Binding-site contacts:
Ligand atom O7 contacts residue ASN54 of chain 1.I at 2.9 Å (h-bond).
Ligand atom C7 contacts residue LEU215 of chain 1.I at 4.2 Å (hydrophobic).
Ligand atom C4 contacts residue ASN54 of chain 1.I at 4.3 Å.
Ligand atom O7 contacts residue HIS52 of chain 1.I at 2.4 Å (h-bond).
Ligand atom C5 contacts residue THR56 of chain 1.I at 4.1 Å.
Ligand atom C2 contacts residue ASN54 of chain 1.I at 2.5 Å.
Ligand atom C7 contacts residue HIS52 of chain 1.I at 3.4 Å.
Ligand atom C6 contacts residue THR57 of chain 1.I at 4.4 Å.
Ligand atom C5 contacts residue ASN54 of chain 1.I at 3.7 Å.
Ligand atom O5 contacts residue THR57 of chain 1.I at 4.1 Å.
Ligand atom C8 contacts residue GLU194 of chain 1.I at 3.6 Å.
Ligand atom C7 contacts residue ASN54 of chain 1.I at 3.2 Å.
Ligand atom C1 contacts residue GLU194 of chain 1.I at 4.2 Å.
Ligand atom O6 contacts residue GLY214 of chain 1.I at 4.3 Å.
Ligand atom C3 contacts residue GLU194 of chain 1.I at 3.3 Å.
Ligand atom C2 contacts residue GLU194 of chain 1.I at 3.7 Å.
Ligand atom C1 contacts residue ASN54 of chain 1.I at 1.4 Å.
Ligand atom O3 contacts residue GLU194 of chain 1.I at 3.6 Å.
Ligand atom C8 contacts residue LEU215 of chain 1.I at 3.2 Å (hydrophobic).
Ligand atom C1 contacts residue THR56 of chain 1.I at 4.3 Å.
Ligand atom C8 contacts residue ARG193 of chain 1.I at 4.2 Å.
Ligand atom O5 contacts residue THR56 of chain 1.I at 4.2 Å.
Ligand atom O6 contacts residue THR57 of chain 1.I at 4.4 Å.
Ligand atom N2 contacts residue ASN54 of chain 1.I at 2.8 Å (h-bond).
Ligand atom O7 contacts residue ALA53 of chain 1.I at 3.8 Å.
Ligand atom O7 contacts residue LEU215 of chain 1.I at 4.5 Å.
Ligand atom C8 contacts residue HIS52 of chain 1.I at 3.8 Å.
Ligand atom N2 contacts residue GLU194 of chain 1.I at 3.1 Å (salt-bridge).
Ligand atom O5 contacts residue ASN54 of chain 1.I at 2.5 Å (h-bond).
Ligand atom C7 contacts residue GLU194 of chain 1.I at 3.9 Å.
Ligand atom C3 contacts residue ASN54 of chain 1.I at 3.8 Å.

Sequence of chain 1.I:
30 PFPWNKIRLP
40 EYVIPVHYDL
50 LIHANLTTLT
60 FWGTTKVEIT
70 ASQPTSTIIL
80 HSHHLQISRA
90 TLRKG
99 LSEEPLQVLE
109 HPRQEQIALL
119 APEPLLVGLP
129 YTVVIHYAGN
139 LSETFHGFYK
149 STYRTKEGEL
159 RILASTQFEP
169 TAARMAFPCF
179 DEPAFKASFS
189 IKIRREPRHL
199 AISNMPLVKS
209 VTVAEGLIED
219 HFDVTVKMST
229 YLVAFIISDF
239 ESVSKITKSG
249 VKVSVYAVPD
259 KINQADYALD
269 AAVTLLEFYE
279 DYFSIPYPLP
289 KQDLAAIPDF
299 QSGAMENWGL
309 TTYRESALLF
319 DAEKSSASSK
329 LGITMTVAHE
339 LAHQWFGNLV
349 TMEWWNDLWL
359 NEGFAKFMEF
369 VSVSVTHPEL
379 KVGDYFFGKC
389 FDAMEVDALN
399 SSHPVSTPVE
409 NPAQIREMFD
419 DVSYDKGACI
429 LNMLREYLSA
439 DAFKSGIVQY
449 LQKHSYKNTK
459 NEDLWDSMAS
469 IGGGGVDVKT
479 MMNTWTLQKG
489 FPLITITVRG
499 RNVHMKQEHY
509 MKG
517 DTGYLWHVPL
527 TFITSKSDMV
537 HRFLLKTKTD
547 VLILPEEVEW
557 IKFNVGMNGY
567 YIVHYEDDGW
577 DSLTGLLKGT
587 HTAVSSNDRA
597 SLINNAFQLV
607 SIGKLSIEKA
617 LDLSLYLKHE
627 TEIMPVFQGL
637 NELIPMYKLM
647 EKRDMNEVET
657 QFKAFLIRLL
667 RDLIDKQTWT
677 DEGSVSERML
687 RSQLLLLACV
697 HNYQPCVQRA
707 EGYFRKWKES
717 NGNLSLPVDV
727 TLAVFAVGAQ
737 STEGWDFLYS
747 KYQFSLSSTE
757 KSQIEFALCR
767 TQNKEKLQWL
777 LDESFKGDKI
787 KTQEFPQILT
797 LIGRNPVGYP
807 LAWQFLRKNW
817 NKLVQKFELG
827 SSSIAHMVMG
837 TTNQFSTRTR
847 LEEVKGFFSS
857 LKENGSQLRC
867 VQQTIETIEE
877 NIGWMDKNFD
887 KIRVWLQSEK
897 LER

The small molecule below binds the protein below.
Small molecule (SMILES): CC(=O)N[C@H]1[C@H](O[C@H]2[C@H](O)[C@@H](NC(C)=O)CO[C@@H]2CO)O[C@H](CO)[C@@H](O[C@@H]2O[C@H](CO)[C@@H](O)[C@H](O)[C@@H]2O)[C@@H]1O